Binding-site contacts:
Ligand atom O1A contacts residue ASP368 of chain 1.A at 3.5 Å.
Ligand atom O5' contacts residue GLY204 of chain 1.A at 3.4 Å (h-bond).
Ligand atom O2G contacts residue GLY205 of chain 1.A at 2.7 Å (h-bond).
Ligand atom O5' contacts residue GLY341 of chain 1.A at 3.3 Å (h-bond).
Ligand atom C5 contacts residue ARG344 of chain 1.A at 3.6 Å.
Ligand atom O4' contacts residue GLY341 of chain 1.A at 3.1 Å.
Ligand atom O2B contacts residue GLY13 of chain 1.A at 3.3 Å.
Ligand atom C4 contacts residue GLY341 of chain 1.A at 3.2 Å.
Ligand atom C6 contacts residue ARG344 of chain 1.A at 3.6 Å.
Ligand atom C5 contacts residue ARG274 of chain 1.A at 3.5 Å.
Ligand atom O1A contacts residue TYR16 of chain 1.A at 3.5 Å.
Ligand atom C4' contacts residue GLY204 of chain 1.A at 3.5 Å.
Ligand atom N9 contacts residue GLY341 of chain 1.A at 3.5 Å (h-bond).
Ligand atom O1B contacts residue TYR16 of chain 1.A at 3.3 Å (h-bond).
Ligand atom C5 contacts residue GLY341 of chain 1.A at 3.5 Å.
Ligand atom N3 contacts residue GLY341 of chain 1.A at 3.5 Å (h-bond).
Ligand atom O3' contacts residue GLY232 of chain 1.A at 3.4 Å.
Ligand atom O3G contacts residue THR14 of chain 1.A at 2.6 Å (h-bond).
Ligand atom C5' contacts residue GLY204 of chain 1.A at 3.4 Å.
Ligand atom C2 contacts residue SER277 of chain 1.A at 3.4 Å.
Ligand atom O3' contacts residue LYS273 of chain 1.A at 3.4 Å (salt-bridge).
Ligand atom O3A contacts residue THR15 of chain 1.A at 3.2 Å (h-bond).
Ligand atom O2B contacts residue TYR16 of chain 1.A at 2.9 Å (h-bond).
Ligand atom O2B contacts residue THR15 of chain 1.A at 2.8 Å (h-bond).
Ligand atom O4' contacts residue SER342 of chain 1.A at 3.4 Å (h-bond).
Ligand atom O2B contacts residue THR14 of chain 1.A at 3.1 Å (h-bond).
Ligand atom O3' contacts residue GLY204 of chain 1.A at 3.5 Å.
Ligand atom O5' contacts residue GLY203 of chain 1.A at 3.5 Å.
Ligand atom O1G contacts residue GLY203 of chain 1.A at 3.5 Å.
Ligand atom O2A contacts residue GLY340 of chain 1.A at 3.2 Å.
Ligand atom O2' contacts residue LYS273 of chain 1.A at 3.1 Å (salt-bridge).
Ligand atom O2G contacts residue GLY204 of chain 1.A at 3.0 Å (h-bond).
Ligand atom N1 contacts residue SER277 of chain 1.A at 2.7 Å (h-bond).
Ligand atom O1G contacts residue THR206 of chain 1.A at 2.6 Å (h-bond).
Ligand atom O2A contacts residue GLY341 of chain 1.A at 3.1 Å (h-bond).
Ligand atom N6 contacts residue ARG344 of chain 1.A at 3.2 Å.
Ligand atom N3B contacts residue GLY203 of chain 1.A at 3.5 Å.
Ligand atom O2G contacts residue THR15 of chain 1.A at 2.7 Å (h-bond).
Ligand atom N7 contacts residue ARG344 of chain 1.A at 3.5 Å.
Ligand atom O2' contacts residue GLU270 of chain 1.A at 2.7 Å (salt-bridge).

Sequence of chain 1.A:
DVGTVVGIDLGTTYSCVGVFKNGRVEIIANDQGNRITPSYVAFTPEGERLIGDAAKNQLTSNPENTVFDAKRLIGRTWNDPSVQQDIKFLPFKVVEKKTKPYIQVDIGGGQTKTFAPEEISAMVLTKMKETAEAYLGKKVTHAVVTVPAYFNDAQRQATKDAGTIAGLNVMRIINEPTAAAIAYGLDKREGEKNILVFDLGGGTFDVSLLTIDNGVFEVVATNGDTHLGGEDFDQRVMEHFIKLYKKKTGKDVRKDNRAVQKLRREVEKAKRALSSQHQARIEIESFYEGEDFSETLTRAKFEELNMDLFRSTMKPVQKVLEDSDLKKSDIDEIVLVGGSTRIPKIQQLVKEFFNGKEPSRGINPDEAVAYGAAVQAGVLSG

This small molecule binds to this protein.
Small molecule (SMILES): Nc1ncnc2c1ncn2[C@@H]1O[C@H](CO[P](=O)(O)O[P](=O)(O)NP(=O)(O)O)[C@@H](O)[C@H]1O